Sequence of chain 1.A:
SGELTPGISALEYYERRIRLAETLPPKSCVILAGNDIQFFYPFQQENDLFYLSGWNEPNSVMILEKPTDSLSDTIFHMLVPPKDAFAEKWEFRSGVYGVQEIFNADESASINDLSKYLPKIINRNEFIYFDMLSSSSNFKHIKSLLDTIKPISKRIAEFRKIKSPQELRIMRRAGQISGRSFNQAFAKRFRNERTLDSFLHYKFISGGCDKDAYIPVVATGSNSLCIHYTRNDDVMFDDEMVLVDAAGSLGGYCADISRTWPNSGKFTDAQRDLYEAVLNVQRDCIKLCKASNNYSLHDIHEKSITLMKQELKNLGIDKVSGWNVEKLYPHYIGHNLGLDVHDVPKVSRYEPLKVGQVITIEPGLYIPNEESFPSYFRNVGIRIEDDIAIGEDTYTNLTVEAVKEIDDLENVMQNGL

Binding-site contacts:
Ligand atom OXT contacts residue MN1 of chain 1.C at 2.3 Å.
Ligand atom OXT contacts residue GLU411 of chain 1.A at 3.2 Å (salt-bridge).
Ligand atom CA contacts residue ASP282 of chain 1.A at 3.8 Å.
Ligand atom OXT contacts residue GLU388 of chain 1.A at 2.8 Å (salt-bridge).
Ligand atom O contacts residue MN1 of chain 1.C at 2.2 Å.
Ligand atom O contacts residue ASP282 of chain 1.A at 3.5 Å (salt-bridge).
Ligand atom CA contacts residue ASP271 of chain 1.A at 3.8 Å.
Ligand atom N contacts residue MN1 of chain 1.C at 3.9 Å.
Ligand atom O contacts residue HIS361 of chain 1.A at 2.8 Å (h-bond).
Ligand atom O contacts residue MN1 of chain 1.B at 3.9 Å.
Ligand atom CA contacts residue MN1 of chain 1.C at 3.6 Å.
Ligand atom CA contacts residue MN1 of chain 1.B at 3.1 Å.
Ligand atom OXT contacts residue HIS361 of chain 1.A at 4.2 Å.
Ligand atom C contacts residue HIS361 of chain 1.A at 3.7 Å.
Ligand atom C contacts residue JEF1 of chain 1.E at 4.1 Å.
Ligand atom C contacts residue GLU411 of chain 1.A at 4.0 Å.
Ligand atom O contacts residue HIS368 of chain 1.A at 2.9 Å (h-bond).
Ligand atom CA contacts residue HIS368 of chain 1.A at 4.0 Å.
Ligand atom N contacts residue TYR240 of chain 1.A at 3.3 Å.
Ligand atom N contacts residue ASP282 of chain 1.A at 3.2 Å (salt-bridge).
Ligand atom C contacts residue ASP282 of chain 1.A at 3.4 Å.
Ligand atom C contacts residue HIS368 of chain 1.A at 3.8 Å.
Ligand atom CA contacts residue JEF1 of chain 1.E at 3.7 Å.
Ligand atom O contacts residue JEF1 of chain 1.E at 4.1 Å.
Ligand atom C contacts residue MN1 of chain 1.C at 2.3 Å.
Ligand atom OXT contacts residue ASP282 of chain 1.A at 3.6 Å.
Ligand atom OXT contacts residue ASP271 of chain 1.A at 3.1 Å (salt-bridge).
Ligand atom OXT contacts residue MN1 of chain 1.B at 2.2 Å.
Ligand atom O contacts residue GLU388 of chain 1.A at 3.4 Å (salt-bridge).
Ligand atom N contacts residue VAL367 of chain 1.A at 4.4 Å.
Ligand atom C contacts residue GLU388 of chain 1.A at 3.8 Å.
Ligand atom C contacts residue ASP271 of chain 1.A at 3.9 Å.
Ligand atom N contacts residue MN1 of chain 1.B at 2.5 Å.
Ligand atom N contacts residue ASP271 of chain 1.A at 3.3 Å (salt-bridge).
Ligand atom C contacts residue MN1 of chain 1.B at 2.9 Å.
Ligand atom OXT contacts residue JEF1 of chain 1.E at 4.1 Å.
Ligand atom O contacts residue GLU411 of chain 1.A at 4.2 Å.

The protein below binds the small molecule below.
Small molecule (SMILES): NCC(=O)O